The small molecule below binds the protein below.
Small molecule (SMILES): CCC(=O)N(C(=O)[C@@H]1CCOc2ccc(Cl)cc21)c1cncc2ccccc12

Sequence of chain 1.B:
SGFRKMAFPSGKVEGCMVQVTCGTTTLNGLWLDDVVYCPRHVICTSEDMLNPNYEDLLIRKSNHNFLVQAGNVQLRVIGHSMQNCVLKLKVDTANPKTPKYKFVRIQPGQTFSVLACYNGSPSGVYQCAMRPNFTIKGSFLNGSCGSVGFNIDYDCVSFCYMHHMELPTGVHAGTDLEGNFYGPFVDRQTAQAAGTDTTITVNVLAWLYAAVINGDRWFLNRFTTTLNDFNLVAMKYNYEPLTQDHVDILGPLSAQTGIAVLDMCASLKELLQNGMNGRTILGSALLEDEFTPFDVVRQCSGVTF

Binding-site contacts:
Ligand atom C21 contacts residue HIS163 of chain 1.B at 3.2 Å.
Ligand atom O contacts residue HIS41 of chain 1.B at 3.5 Å.
Ligand atom C7 contacts residue DMS1 of chain 1.Y at 3.6 Å.
Ligand atom O1 contacts residue GLU166 of chain 1.B at 3.1 Å (salt-bridge).
Ligand atom C9 contacts residue MET165 of chain 1.B at 3.5 Å (hydrophobic).
Ligand atom O2 contacts residue GLN189 of chain 1.B at 3.4 Å (h-bond).
Ligand atom N1 contacts residue SER144 of chain 1.B at 3.7 Å.
Ligand atom C13 contacts residue CYS145 of chain 1.B at 3.7 Å (hydrophobic).
Ligand atom C21 contacts residue CYS145 of chain 1.B at 3.4 Å (hydrophobic).
Ligand atom C12 contacts residue ARG188 of chain 1.B at 3.5 Å.
Ligand atom O contacts residue CYS145 of chain 1.B at 3.4 Å (h-bond).
Ligand atom C10 contacts residue MET165 of chain 1.B at 3.5 Å (hydrophobic).
Ligand atom CL contacts residue HIS41 of chain 1.B at 3.5 Å.
Ligand atom C11 contacts residue MET49 of chain 1.B at 3.4 Å (hydrophobic).
Ligand atom C12 contacts residue GLN189 of chain 1.B at 3.6 Å.
Ligand atom C12 contacts residue DMS1 of chain 1.Y at 3.7 Å.
Ligand atom C contacts residue GLY143 of chain 1.B at 3.6 Å.
Ligand atom C11 contacts residue ARG188 of chain 1.B at 3.5 Å.
Ligand atom O1 contacts residue MET165 of chain 1.B at 3.3 Å.
Ligand atom C12 contacts residue MET49 of chain 1.B at 3.7 Å (hydrophobic).
Ligand atom C1 contacts residue CYS145 of chain 1.B at 2.9 Å (hydrophobic).
Ligand atom C20 contacts residue LEU141 of chain 1.B at 3.7 Å (hydrophobic).
Ligand atom C1 contacts residue ASN142 of chain 1.B at 3.3 Å.
Ligand atom C20 contacts residue PHE140 of chain 1.B at 3.7 Å (hydrophobic).
Ligand atom C2 contacts residue CYS145 of chain 1.B at 3.0 Å (hydrophobic).
Ligand atom C18 contacts residue PHE140 of chain 1.B at 3.7 Å (hydrophobic).
Ligand atom C contacts residue CYS145 of chain 1.B at 1.8 Å (hydrophobic).
Ligand atom C15 contacts residue ASN142 of chain 1.B at 3.8 Å.
Ligand atom C6 contacts residue GLN189 of chain 1.B at 3.4 Å.
Ligand atom C20 contacts residue HIS163 of chain 1.B at 3.6 Å.
Ligand atom C10 contacts residue MET49 of chain 1.B at 3.6 Å (hydrophobic).
Ligand atom C11 contacts residue MET165 of chain 1.B at 3.6 Å (hydrophobic).
Ligand atom C18 contacts residue LEU141 of chain 1.B at 3.7 Å (hydrophobic).
Ligand atom N1 contacts residue HIS163 of chain 1.B at 2.5 Å (h-bond).
Ligand atom C18 contacts residue GLU166 of chain 1.B at 3.7 Å.
Ligand atom C20 contacts residue GLU166 of chain 1.B at 3.7 Å.
Ligand atom O2 contacts residue DMS1 of chain 1.Y at 3.5 Å.
Ligand atom C9 contacts residue HIS164 of chain 1.B at 3.6 Å.
Ligand atom CL contacts residue ASP187 of chain 1.B at 3.3 Å.
Ligand atom N contacts residue CYS145 of chain 1.B at 3.6 Å (h-bond).

Sequence of chain 1.A:
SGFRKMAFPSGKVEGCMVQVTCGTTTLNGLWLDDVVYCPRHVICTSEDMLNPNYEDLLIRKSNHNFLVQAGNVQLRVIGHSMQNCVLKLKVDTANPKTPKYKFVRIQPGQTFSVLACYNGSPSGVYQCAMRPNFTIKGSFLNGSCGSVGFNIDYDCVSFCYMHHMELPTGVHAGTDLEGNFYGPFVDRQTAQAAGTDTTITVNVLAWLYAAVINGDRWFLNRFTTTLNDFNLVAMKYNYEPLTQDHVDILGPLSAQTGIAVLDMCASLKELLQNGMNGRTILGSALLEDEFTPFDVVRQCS